Sequence of chain 1.B:
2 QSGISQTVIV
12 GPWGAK

Binding-site contacts:
Ligand atom O5 contacts residue GLY1 of chain 1.A at 3.9 Å.
Ligand atom C6 contacts residue TRP123 of chain 1.A at 3.5 Å (hydrophobic).
Ligand atom C6 contacts residue ALA16 of chain 1.B at 3.6 Å (hydrophobic).
Ligand atom C1 contacts residue GLY1 of chain 1.A at 3.7 Å.
Ligand atom O1 contacts residue TYR122 of chain 1.A at 2.9 Å.
Ligand atom C5 contacts residue TYR122 of chain 1.A at 4.1 Å (hydrophobic).
Ligand atom C4 contacts residue ASP125 of chain 1.A at 3.0 Å.
Ligand atom O4 contacts residue GLY121 of chain 1.A at 3.5 Å.
Ligand atom O6 contacts residue VAL80 of chain 1.A at 4.0 Å.
Ligand atom C6 contacts residue TYR78 of chain 1.A at 3.8 Å (hydrophobic).
Ligand atom C6 contacts residue ASP125 of chain 1.A at 3.1 Å.
Ligand atom C4 contacts residue TYR78 of chain 1.A at 3.8 Å (hydrophobic).
Ligand atom O6 contacts residue TYR78 of chain 1.A at 4.1 Å.
Ligand atom C2 contacts residue GLY1 of chain 1.A at 4.0 Å.
Ligand atom O4 contacts residue GLY1 of chain 1.A at 2.9 Å (h-bond).
Ligand atom O6 contacts residue TYR122 of chain 1.A at 3.0 Å (h-bond).
Ligand atom O5 contacts residue TYR78 of chain 1.A at 4.1 Å.
Ligand atom C1 contacts residue TYR122 of chain 1.A at 3.7 Å (hydrophobic).
Ligand atom C7 contacts residue TYR78 of chain 1.A at 3.4 Å (hydrophobic).
Ligand atom C6 contacts residue TYR122 of chain 1.A at 4.0 Å (hydrophobic).
Ligand atom C6 contacts residue VAL80 of chain 1.A at 3.6 Å (hydrophobic).
Ligand atom O6 contacts residue TRP123 of chain 1.A at 2.8 Å (h-bond).
Ligand atom O5 contacts residue GLY121 of chain 1.A at 4.0 Å.
Ligand atom O5 contacts residue TYR122 of chain 1.A at 3.1 Å (h-bond).
Ligand atom C1 contacts residue TYR78 of chain 1.A at 3.7 Å (hydrophobic).
Ligand atom O1 contacts residue TYR78 of chain 1.A at 4.0 Å.
Ligand atom O6 contacts residue GLY121 of chain 1.A at 3.7 Å.
Ligand atom O6 contacts residue ASP125 of chain 1.A at 2.7 Å (salt-bridge).
Ligand atom C7 contacts residue TYR122 of chain 1.A at 2.9 Å (hydrophobic).
Ligand atom O4 contacts residue ASP125 of chain 1.A at 2.7 Å (salt-bridge).
Ligand atom C1 contacts residue TYR78 of chain 1.A at 4.1 Å (hydrophobic).
Ligand atom O6 contacts residue ALA16 of chain 1.B at 3.6 Å.
Ligand atom O3 contacts residue GLY1 of chain 1.A at 2.8 Å (h-bond).
Ligand atom O2 contacts residue TYR78 of chain 1.A at 4.1 Å.
Ligand atom C3 contacts residue TYR78 of chain 1.A at 3.5 Å (hydrophobic).
Ligand atom C5 contacts residue ASP125 of chain 1.A at 3.5 Å.
Ligand atom C5 contacts residue TYR78 of chain 1.A at 4.1 Å (hydrophobic).
Ligand atom C3 contacts residue GLY1 of chain 1.A at 3.8 Å.
Ligand atom C5 contacts residue TYR78 of chain 1.A at 3.6 Å (hydrophobic).
Ligand atom C4 contacts residue GLY1 of chain 1.A at 3.9 Å.

The small molecule below binds the protein below.
Small molecule (SMILES): CO[C@@H]1O[C@H](CO)[C@H](O)[C@H](O[C@@H]2O[C@H](CO)[C@H](O)[C@H](O)[C@H]2O)[C@H]1O

Sequence of chain 1.A:
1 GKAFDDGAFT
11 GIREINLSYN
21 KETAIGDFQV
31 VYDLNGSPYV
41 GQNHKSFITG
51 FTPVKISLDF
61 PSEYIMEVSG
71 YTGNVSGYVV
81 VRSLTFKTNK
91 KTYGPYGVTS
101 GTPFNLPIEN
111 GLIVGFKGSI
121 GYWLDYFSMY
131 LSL